Binding-site contacts:
Ligand atom O7 contacts residue LYS56 of chain 1.A at 3.6 Å (salt-bridge).
Ligand atom O7 contacts residue ASN27 of chain 1.A at 3.9 Å.
Ligand atom C8 contacts residue LYS56 of chain 1.A at 3.3 Å.
Ligand atom C5 contacts residue ASN27 of chain 1.A at 3.6 Å.
Ligand atom C6 contacts residue TYR58 of chain 1.A at 4.0 Å (hydrophobic).
Ligand atom C1 contacts residue ASN27 of chain 1.A at 1.4 Å.
Ligand atom O5 contacts residue ASN27 of chain 1.A at 2.3 Å (h-bond).
Ligand atom C2 contacts residue ASN27 of chain 1.A at 2.5 Å.
Ligand atom C4 contacts residue ASN27 of chain 1.A at 4.2 Å.
Ligand atom C3 contacts residue ASN27 of chain 1.A at 3.8 Å.
Ligand atom C7 contacts residue ASN27 of chain 1.A at 3.6 Å.
Ligand atom C5 contacts residue TYR58 of chain 1.A at 4.3 Å (hydrophobic).
Ligand atom O6 contacts residue TYR58 of chain 1.A at 3.3 Å (h-bond).
Ligand atom O5 contacts residue TYR58 of chain 1.A at 3.3 Å (h-bond).
Ligand atom C7 contacts residue LYS56 of chain 1.A at 3.9 Å.
Ligand atom C1 contacts residue TYR58 of chain 1.A at 4.1 Å (hydrophobic).
Ligand atom N2 contacts residue ASN27 of chain 1.A at 3.0 Å (h-bond).

Sequence of chain 1.A:
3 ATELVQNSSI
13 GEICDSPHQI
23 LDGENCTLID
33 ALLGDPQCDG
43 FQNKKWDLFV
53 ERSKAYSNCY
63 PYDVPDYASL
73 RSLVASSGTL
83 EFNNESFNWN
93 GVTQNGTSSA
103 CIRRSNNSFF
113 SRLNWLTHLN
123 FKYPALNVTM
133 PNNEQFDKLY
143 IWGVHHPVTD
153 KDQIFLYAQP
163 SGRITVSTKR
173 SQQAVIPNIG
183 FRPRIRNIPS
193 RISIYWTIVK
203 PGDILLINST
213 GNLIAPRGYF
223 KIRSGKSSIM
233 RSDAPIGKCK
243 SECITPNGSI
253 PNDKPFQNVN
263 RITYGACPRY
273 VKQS

A small-molecule ligand and the protein it binds are described below.
Small molecule (SMILES): CC(=O)N[C@H]1[C@H](O[C@H]2[C@H](O)[C@@H](NC(C)=O)CO[C@@H]2CO)O[C@H](CO)[C@@H](O[C@@H]2O[C@H](CO)[C@@H](O)[C@H](O)[C@@H]2O)[C@@H]1O